Binding-site contacts:
Ligand atom C5 contacts residue ASN798 of chain 1.E at 3.5 Å.
Ligand atom C8 contacts residue GLN697 of chain 1.E at 4.2 Å.
Ligand atom O3 contacts residue THR20 of chain 1.E at 4.5 Å.
Ligand atom O7 contacts residue THR24 of chain 1.E at 4.2 Å.
Ligand atom O5 contacts residue ASP17 of chain 1.E at 2.9 Å (salt-bridge).
Ligand atom C7 contacts residue LEU21 of chain 1.E at 4.1 Å (hydrophobic).
Ligand atom C3 contacts residue ASN798 of chain 1.E at 3.9 Å.
Ligand atom C7 contacts residue ASP17 of chain 1.E at 3.8 Å.
Ligand atom C4 contacts residue ASP17 of chain 1.E at 3.5 Å.
Ligand atom C7 contacts residue THR24 of chain 1.E at 4.5 Å.
Ligand atom O7 contacts residue ILE700 of chain 1.E at 4.4 Å.
Ligand atom C2 contacts residue THR24 of chain 1.E at 4.5 Å.
Ligand atom C8 contacts residue LEU21 of chain 1.E at 3.0 Å (hydrophobic).
Ligand atom O7 contacts residue LEU21 of chain 1.E at 4.2 Å.
Ligand atom C2 contacts residue ASP17 of chain 1.E at 2.8 Å.
Ligand atom O6 contacts residue ASP17 of chain 1.E at 4.4 Å.
Ligand atom O3 contacts residue LEU21 of chain 1.E at 4.1 Å.
Ligand atom O5 contacts residue ASN798 of chain 1.E at 2.2 Å (h-bond).
Ligand atom C1 contacts residue ASN798 of chain 1.E at 1.4 Å.
Ligand atom C2 contacts residue ASN798 of chain 1.E at 2.8 Å.
Ligand atom O7 contacts residue ASP17 of chain 1.E at 3.8 Å.
Ligand atom C5 contacts residue ASP17 of chain 1.E at 4.1 Å.
Ligand atom C4 contacts residue ASN798 of chain 1.E at 4.2 Å.
Ligand atom C3 contacts residue ASP17 of chain 1.E at 3.4 Å.
Ligand atom C7 contacts residue ASN798 of chain 1.E at 4.4 Å.
Ligand atom C7 contacts residue GLN697 of chain 1.E at 3.9 Å.
Ligand atom N2 contacts residue ASN798 of chain 1.E at 3.2 Å (h-bond).
Ligand atom N2 contacts residue THR24 of chain 1.E at 3.9 Å.
Ligand atom N2 contacts residue ASP17 of chain 1.E at 3.6 Å (salt-bridge).
Ligand atom O7 contacts residue LEU18 of chain 1.E at 4.1 Å.
Ligand atom O3 contacts residue ASP17 of chain 1.E at 3.4 Å (salt-bridge).
Ligand atom C1 contacts residue ASP17 of chain 1.E at 2.7 Å.
Ligand atom C8 contacts residue LYS701 of chain 1.E at 4.1 Å.
Ligand atom C8 contacts residue ILE700 of chain 1.E at 3.0 Å (hydrophobic).
Ligand atom C7 contacts residue ILE700 of chain 1.E at 4.0 Å (hydrophobic).
Ligand atom O7 contacts residue GLN697 of chain 1.E at 2.9 Å (h-bond).

A protein and the small-molecule ligand that binds it are described below.
Small molecule (SMILES): CC(=O)N[C@H]1[C@H](O[C@H]2[C@H](O)[C@@H](CO)O[C@@H](O[C@H]3[C@H](O)[C@@H](NC(C)=O)CO[C@@H]3CO)[C@@H]2NC(C)=O)O[C@H](CO)[C@@H](O)[C@@H]1O

Sequence of chain 1.E:
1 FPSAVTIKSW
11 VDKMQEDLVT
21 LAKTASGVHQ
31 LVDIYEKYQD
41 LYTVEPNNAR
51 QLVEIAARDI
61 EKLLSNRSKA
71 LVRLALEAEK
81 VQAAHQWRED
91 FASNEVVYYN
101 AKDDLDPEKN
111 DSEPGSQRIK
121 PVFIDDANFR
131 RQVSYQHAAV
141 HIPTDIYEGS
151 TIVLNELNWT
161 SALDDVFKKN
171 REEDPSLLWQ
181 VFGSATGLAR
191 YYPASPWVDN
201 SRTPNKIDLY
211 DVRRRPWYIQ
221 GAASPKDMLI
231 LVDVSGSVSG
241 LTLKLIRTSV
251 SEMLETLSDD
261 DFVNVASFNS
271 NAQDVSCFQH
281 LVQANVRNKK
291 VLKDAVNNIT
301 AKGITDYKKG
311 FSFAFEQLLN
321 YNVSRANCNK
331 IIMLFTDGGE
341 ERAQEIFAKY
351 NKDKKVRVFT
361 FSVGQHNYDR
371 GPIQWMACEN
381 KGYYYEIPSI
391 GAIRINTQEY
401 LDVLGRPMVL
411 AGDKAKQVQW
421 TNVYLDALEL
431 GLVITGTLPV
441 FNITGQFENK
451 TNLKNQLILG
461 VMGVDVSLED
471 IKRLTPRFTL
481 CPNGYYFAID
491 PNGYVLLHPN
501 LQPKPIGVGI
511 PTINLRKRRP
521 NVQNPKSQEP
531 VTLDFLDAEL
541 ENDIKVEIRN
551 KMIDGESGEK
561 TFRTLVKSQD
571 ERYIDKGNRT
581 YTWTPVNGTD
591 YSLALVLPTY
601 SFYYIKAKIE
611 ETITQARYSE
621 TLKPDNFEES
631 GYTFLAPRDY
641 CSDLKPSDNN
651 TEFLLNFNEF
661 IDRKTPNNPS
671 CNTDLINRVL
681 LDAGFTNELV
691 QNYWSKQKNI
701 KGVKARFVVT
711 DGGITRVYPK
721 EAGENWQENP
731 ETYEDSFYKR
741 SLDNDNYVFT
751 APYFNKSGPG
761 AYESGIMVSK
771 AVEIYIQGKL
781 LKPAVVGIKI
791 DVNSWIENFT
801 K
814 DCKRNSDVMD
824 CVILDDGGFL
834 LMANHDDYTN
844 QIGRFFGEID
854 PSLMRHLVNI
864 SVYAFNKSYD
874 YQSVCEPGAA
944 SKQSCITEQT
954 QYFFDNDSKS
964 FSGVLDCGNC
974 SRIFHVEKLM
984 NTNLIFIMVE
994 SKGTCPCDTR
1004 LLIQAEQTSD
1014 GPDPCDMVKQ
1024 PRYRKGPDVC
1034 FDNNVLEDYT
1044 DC